Sequence of chain 6.C:
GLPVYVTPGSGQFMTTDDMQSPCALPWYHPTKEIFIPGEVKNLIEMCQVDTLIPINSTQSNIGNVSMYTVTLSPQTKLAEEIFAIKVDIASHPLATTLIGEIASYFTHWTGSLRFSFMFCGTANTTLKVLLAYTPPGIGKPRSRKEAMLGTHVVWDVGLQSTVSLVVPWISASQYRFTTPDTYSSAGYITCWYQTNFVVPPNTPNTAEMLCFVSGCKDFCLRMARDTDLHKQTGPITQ

The small molecule below binds the protein below.
Small molecule (SMILES): Cc1cc(CCCOc2c(C)cc(-c3noc(C(F)(F)F)n3)cc2C)on1

Sequence of chain 6.A:
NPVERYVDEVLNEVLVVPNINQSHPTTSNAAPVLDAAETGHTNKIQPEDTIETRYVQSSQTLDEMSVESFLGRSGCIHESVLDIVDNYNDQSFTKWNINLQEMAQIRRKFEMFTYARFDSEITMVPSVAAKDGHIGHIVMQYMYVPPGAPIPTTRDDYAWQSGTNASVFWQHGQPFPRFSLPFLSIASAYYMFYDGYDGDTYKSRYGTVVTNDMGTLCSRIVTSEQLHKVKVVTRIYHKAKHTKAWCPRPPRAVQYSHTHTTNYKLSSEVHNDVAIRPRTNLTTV

Binding-site contacts:
Ligand atom O1A contacts residue TYR144 of chain 6.A at 3.3 Å.
Ligand atom O1 contacts residue LEU100 of chain 6.A at 3.7 Å.
Ligand atom CM3 contacts residue ASN212 of chain 6.A at 3.6 Å.
Ligand atom F3 contacts residue MET143 of chain 6.A at 3.3 Å.
Ligand atom N3A contacts residue LEU217 of chain 6.A at 3.6 Å.
Ligand atom C3A contacts residue TYR144 of chain 6.A at 3.7 Å (hydrophobic).
Ligand atom N3A contacts residue PHE179 of chain 6.A at 3.2 Å.
Ligand atom N1A contacts residue PHE179 of chain 6.A at 3.6 Å.
Ligand atom C1C contacts residue MET214 of chain 6.A at 3.5 Å (hydrophobic).
Ligand atom CM4 contacts residue TYR142 of chain 6.A at 3.5 Å (hydrophobic).
Ligand atom F1 contacts residue LEU217 of chain 6.A at 3.3 Å.
Ligand atom C4B contacts residue LEU181 of chain 6.A at 3.8 Å (hydrophobic).
Ligand atom C1B contacts residue LEU181 of chain 6.A at 3.8 Å (hydrophobic).
Ligand atom C3A contacts residue PHE179 of chain 6.A at 3.4 Å (hydrophobic).
Ligand atom C2A contacts residue PHE179 of chain 6.A at 3.5 Å (hydrophobic).
Ligand atom C3 contacts residue LEU100 of chain 6.A at 3.6 Å (hydrophobic).
Ligand atom C6B contacts residue LEU181 of chain 6.A at 3.5 Å (hydrophobic).
Ligand atom N1A contacts residue TYR144 of chain 6.A at 3.3 Å.
Ligand atom F3 contacts residue TYR144 of chain 6.A at 3.1 Å.
Ligand atom N2 contacts residue LEU100 of chain 6.A at 3.8 Å.
Ligand atom F2 contacts residue PHE179 of chain 6.A at 3.6 Å.
Ligand atom CM6 contacts residue TYR144 of chain 6.A at 3.6 Å (hydrophobic).
Ligand atom CM3 contacts residue TYR190 of chain 6.A at 3.7 Å (hydrophobic).
Ligand atom F1 contacts residue TYR142 of chain 6.A at 3.3 Å.
Ligand atom C5B contacts residue TYR144 of chain 6.A at 3.7 Å (hydrophobic).
Ligand atom F3 contacts residue TYR142 of chain 6.A at 2.6 Å.
Ligand atom CM6 contacts residue MET214 of chain 6.A at 3.4 Å (hydrophobic).
Ligand atom F2 contacts residue TYR142 of chain 6.A at 3.6 Å.
Ligand atom C4 contacts residue TYR190 of chain 6.A at 3.6 Å (hydrophobic).
Ligand atom C5B contacts residue LEU181 of chain 6.A at 3.5 Å (hydrophobic).
Ligand atom C4 contacts residue LEU100 of chain 6.A at 3.7 Å (hydrophobic).
Ligand atom F1 contacts residue MET124 of chain 6.A at 3.5 Å.
Ligand atom F3 contacts residue ALA166 of chain 6.A at 3.2 Å.
Ligand atom C2A contacts residue TYR144 of chain 6.A at 3.6 Å (hydrophobic).
Ligand atom C1B contacts residue ILE98 of chain 6.A at 3.7 Å (hydrophobic).
Ligand atom CM2 contacts residue ILE122 of chain 6.A at 3.5 Å (hydrophobic).
Ligand atom F2 contacts residue VAL168 of chain 6.A at 2.9 Å.
Ligand atom CM6 contacts residue LEU184 of chain 6.A at 3.4 Å (hydrophobic).
Ligand atom O1B contacts residue ILE98 of chain 6.A at 3.1 Å.
Ligand atom O1 contacts residue MET214 of chain 6.A at 3.3 Å.